A protein and the small-molecule ligand that binds it are described below.
Small molecule (SMILES): CC(C(=O)O)C(=O)O

Sequence of chain 1.A:
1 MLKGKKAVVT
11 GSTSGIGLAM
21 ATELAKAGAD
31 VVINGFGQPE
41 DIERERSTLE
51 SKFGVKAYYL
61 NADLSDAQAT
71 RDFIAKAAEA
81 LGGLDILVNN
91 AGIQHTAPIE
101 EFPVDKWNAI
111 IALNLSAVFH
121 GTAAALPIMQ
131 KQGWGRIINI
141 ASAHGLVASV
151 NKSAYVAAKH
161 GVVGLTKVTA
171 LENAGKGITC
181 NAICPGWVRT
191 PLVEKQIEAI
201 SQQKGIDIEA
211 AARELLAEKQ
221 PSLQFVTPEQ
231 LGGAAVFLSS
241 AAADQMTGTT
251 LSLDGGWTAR

Binding-site contacts:
Ligand atom CB contacts residue TRP257 of chain 1.A at 3.6 Å (hydrophobic).
Ligand atom O2 contacts residue GLN196 of chain 1.A at 4.4 Å.
Ligand atom C contacts residue LEU192 of chain 1.A at 4.5 Å (hydrophobic).
Ligand atom CB contacts residue GLY186 of chain 1.A at 4.3 Å.
Ligand atom O2 contacts residue TRP187 of chain 1.A at 3.9 Å.
Ligand atom O2 contacts residue HIS144 of chain 1.A at 2.9 Å.
Ligand atom OXT contacts residue TYR155 of chain 1.A at 2.4 Å (h-bond).
Ligand atom O1 contacts residue TYR155 of chain 1.A at 3.1 Å.
Ligand atom C1 contacts residue NAD1 of chain 1.B at 3.3 Å.
Ligand atom C contacts residue TRP187 of chain 1.A at 3.6 Å (hydrophobic).
Ligand atom O contacts residue TRP187 of chain 1.A at 3.8 Å.
Ligand atom C contacts residue GLN196 of chain 1.A at 3.8 Å.
Ligand atom CA contacts residue HIS144 of chain 1.A at 4.3 Å.
Ligand atom CB contacts residue NAD1 of chain 1.B at 4.0 Å.
Ligand atom O contacts residue GLN196 of chain 1.A at 2.7 Å (h-bond).
Ligand atom C contacts residue HIS144 of chain 1.A at 3.9 Å.
Ligand atom CB contacts residue HIS144 of chain 1.A at 4.1 Å.
Ligand atom CB contacts residue TRP187 of chain 1.A at 3.5 Å (hydrophobic).
Ligand atom OXT contacts residue LEU192 of chain 1.A at 3.7 Å.
Ligand atom O1 contacts residue NAD1 of chain 1.B at 3.6 Å.
Ligand atom C contacts residue LYS152 of chain 1.A at 3.4 Å.
Ligand atom O contacts residue LEU192 of chain 1.A at 3.6 Å.
Ligand atom O contacts residue LYS152 of chain 1.A at 3.4 Å (salt-bridge).
Ligand atom O1 contacts residue HIS144 of chain 1.A at 3.0 Å (h-bond).
Ligand atom O2 contacts residue GLN94 of chain 1.A at 3.8 Å.
Ligand atom CA contacts residue LEU192 of chain 1.A at 4.4 Å (hydrophobic).
Ligand atom C1 contacts residue SER142 of chain 1.A at 3.6 Å.
Ligand atom OXT contacts residue NAD1 of chain 1.B at 3.1 Å.
Ligand atom C contacts residue GLN94 of chain 1.A at 3.6 Å.
Ligand atom O1 contacts residue SER142 of chain 1.A at 2.5 Å (h-bond).
Ligand atom O contacts residue GLN94 of chain 1.A at 3.0 Å (h-bond).
Ligand atom C1 contacts residue HIS144 of chain 1.A at 4.0 Å.
Ligand atom C1 contacts residue TYR155 of chain 1.A at 3.2 Å (hydrophobic).
Ligand atom O2 contacts residue LYS152 of chain 1.A at 2.7 Å (salt-bridge).
Ligand atom CA contacts residue NAD1 of chain 1.B at 3.8 Å.
Ligand atom OXT contacts residue SER142 of chain 1.A at 4.2 Å.
Ligand atom CA contacts residue TRP187 of chain 1.A at 3.7 Å (hydrophobic).